Sequence of chain 1.C:
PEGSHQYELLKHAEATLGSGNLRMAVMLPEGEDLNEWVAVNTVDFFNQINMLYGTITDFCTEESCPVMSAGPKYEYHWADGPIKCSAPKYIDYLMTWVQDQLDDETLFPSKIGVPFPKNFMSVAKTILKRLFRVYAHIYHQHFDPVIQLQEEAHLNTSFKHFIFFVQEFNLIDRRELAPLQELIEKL

A small-molecule ligand and the protein it binds are described below.
Small molecule (SMILES): CC(C)C[C@H](NC(=O)[C@@H](N)Cc1ccccc1)C(=O)N[C@@H](Cc1ccccc1)C(=O)NCC(=O)N[C@@H](CO)C(=O)N[C@@H](CCCN=C(N)N)C(=O)N[C@@H](CO)C(=O)N[C@H](C=O)CO

Binding-site contacts:
Ligand atom CA contacts residue GLU96 of chain 1.C at 3.6 Å.
Ligand atom CB contacts residue LYS94 of chain 1.C at 2.4 Å.
Ligand atom NH1 contacts residue ARG201 of chain 1.C at 3.6 Å (salt-bridge).
Ligand atom CA contacts residue TRP99 of chain 1.C at 3.4 Å (hydrophobic).
Ligand atom CA contacts residue HIS98 of chain 1.C at 3.5 Å.
Ligand atom N contacts residue TRP99 of chain 1.C at 3.6 Å.
Ligand atom OG contacts residue HIS98 of chain 1.C at 3.2 Å.
Ligand atom CG contacts residue GLU96 of chain 1.C at 3.5 Å.
Ligand atom O contacts residue TYR95 of chain 1.C at 3.2 Å.
Ligand atom C contacts residue GLU96 of chain 1.C at 3.3 Å.
Ligand atom C contacts residue LYS94 of chain 1.C at 3.6 Å.
Ligand atom OG contacts residue LYS94 of chain 1.C at 3.5 Å.
Ligand atom NH1 contacts residue TYR95 of chain 1.C at 3.6 Å.
Ligand atom C contacts residue TRP99 of chain 1.C at 3.6 Å (hydrophobic).
Ligand atom O contacts residue ASP101 of chain 1.C at 3.6 Å.
Ligand atom CZ contacts residue ARG201 of chain 1.C at 3.4 Å.
Ligand atom OG contacts residue GLU96 of chain 1.C at 3.4 Å (salt-bridge).
Ligand atom NH2 contacts residue ARG201 of chain 1.C at 2.5 Å (salt-bridge).
Ligand atom CD1 contacts residue TYR119 of chain 1.C at 3.6 Å (hydrophobic).
Ligand atom NH2 contacts residue GLU202 of chain 1.C at 3.4 Å (salt-bridge).
Ligand atom O contacts residue ALA100 of chain 1.C at 2.9 Å (h-bond).
Ligand atom CB contacts residue ALA100 of chain 1.C at 3.6 Å (hydrophobic).
Ligand atom C contacts residue HIS98 of chain 1.C at 3.6 Å.
Ligand atom CD contacts residue TYR95 of chain 1.C at 3.6 Å (hydrophobic).
Ligand atom O contacts residue HIS98 of chain 1.C at 2.7 Å (h-bond).
Ligand atom O contacts residue ARG156 of chain 1.C at 2.7 Å (salt-bridge).
Ligand atom NH2 contacts residue PRO205 of chain 1.C at 3.1 Å.
Ligand atom N contacts residue HIS98 of chain 1.C at 2.8 Å (h-bond).
Ligand atom CA contacts residue GLU96 of chain 1.C at 3.2 Å.
Ligand atom O contacts residue GLU96 of chain 1.C at 2.9 Å (salt-bridge).
Ligand atom CB contacts residue TRP99 of chain 1.C at 3.2 Å (hydrophobic).
Ligand atom CD1 contacts residue TRP123 of chain 1.C at 3.7 Å (hydrophobic).
Ligand atom N contacts residue LYS94 of chain 1.C at 3.7 Å.
Ligand atom O contacts residue TRP99 of chain 1.C at 3.4 Å.
Ligand atom N contacts residue GLU96 of chain 1.C at 2.6 Å (salt-bridge).
Ligand atom CG contacts residue TYR97 of chain 1.C at 3.5 Å (hydrophobic).
Ligand atom N contacts residue ALA100 of chain 1.C at 3.0 Å (h-bond).
Ligand atom O contacts residue TYR97 of chain 1.C at 3.2 Å.
Ligand atom O contacts residue LYS94 of chain 1.C at 3.2 Å (salt-bridge).
Ligand atom CA contacts residue LYS94 of chain 1.C at 2.6 Å.